The small molecule below binds the protein below.
Small molecule (SMILES): CC(=O)N[C@@H]1[C@@H](O[C@H](C)C(=O)O)[C@H](O)[C@@H](CO)O[C@H]1O

Sequence of chain 1.C:
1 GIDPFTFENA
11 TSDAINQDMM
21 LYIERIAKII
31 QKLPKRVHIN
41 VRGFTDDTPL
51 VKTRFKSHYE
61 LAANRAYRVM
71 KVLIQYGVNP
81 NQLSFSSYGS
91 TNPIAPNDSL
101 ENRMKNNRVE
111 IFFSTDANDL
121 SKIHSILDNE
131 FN

Binding-site contacts:
Ligand atom N2 contacts residue HIS58 of chain 1.C at 3.3 Å (h-bond).
Ligand atom O7 contacts residue SER90 of chain 1.C at 2.9 Å (h-bond).
Ligand atom O5 contacts residue HIS58 of chain 1.C at 4.0 Å.
Ligand atom O7 contacts residue THR91 of chain 1.C at 4.2 Å.
Ligand atom O4 contacts residue HIS58 of chain 1.C at 3.6 Å (h-bond).
Ligand atom C3 contacts residue HIS58 of chain 1.C at 2.9 Å.
Ligand atom O5 contacts residue ASP47 of chain 1.C at 4.3 Å.
Ligand atom C5 contacts residue HIS58 of chain 1.C at 3.5 Å.
Ligand atom O11 contacts residue TYR59 of chain 1.C at 2.7 Å (h-bond).
Ligand atom O7 contacts residue GLY89 of chain 1.C at 3.6 Å.
Ligand atom O11 contacts residue HIS58 of chain 1.C at 2.8 Å (h-bond).
Ligand atom N2 contacts residue SER90 of chain 1.C at 2.7 Å (h-bond).
Ligand atom C8 contacts residue TYR59 of chain 1.C at 3.9 Å (hydrophobic).
Ligand atom C2 contacts residue HIS58 of chain 1.C at 3.3 Å.
Ligand atom C8 contacts residue SER90 of chain 1.C at 4.1 Å.
Ligand atom O7 contacts residue HIS58 of chain 1.C at 4.1 Å.
Ligand atom C7 contacts residue SER90 of chain 1.C at 3.1 Å.
Ligand atom C7 contacts residue TYR59 of chain 1.C at 4.1 Å (hydrophobic).
Ligand atom O10 contacts residue TYR59 of chain 1.C at 3.0 Å.
Ligand atom C1 contacts residue ASP47 of chain 1.C at 4.4 Å.
Ligand atom C10 contacts residue HIS58 of chain 1.C at 3.5 Å.
Ligand atom C1 contacts residue SER90 of chain 1.C at 3.2 Å.
Ligand atom C7 contacts residue HIS58 of chain 1.C at 4.2 Å.
Ligand atom C11 contacts residue SER57 of chain 1.C at 3.4 Å.
Ligand atom O10 contacts residue SER57 of chain 1.C at 4.0 Å.
Ligand atom C2 contacts residue SER90 of chain 1.C at 3.4 Å.
Ligand atom O7 contacts residue TYR88 of chain 1.C at 4.3 Å.
Ligand atom C1 contacts residue HIS58 of chain 1.C at 3.3 Å.
Ligand atom C9 contacts residue HIS58 of chain 1.C at 3.6 Å.
Ligand atom C9 contacts residue SER57 of chain 1.C at 3.7 Å.
Ligand atom O1 contacts residue SER90 of chain 1.C at 2.6 Å (h-bond).
Ligand atom C11 contacts residue LYS56 of chain 1.C at 4.2 Å.
Ligand atom C10 contacts residue SER57 of chain 1.C at 3.5 Å.
Ligand atom O3 contacts residue HIS58 of chain 1.C at 4.0 Å.
Ligand atom O11 contacts residue SER57 of chain 1.C at 3.6 Å.
Ligand atom O1 contacts residue ASP47 of chain 1.C at 3.9 Å.
Ligand atom O7 contacts residue TYR59 of chain 1.C at 3.6 Å.
Ligand atom O6 contacts residue PRO49 of chain 1.C at 4.2 Å.
Ligand atom C4 contacts residue HIS58 of chain 1.C at 3.5 Å.
Ligand atom C10 contacts residue TYR59 of chain 1.C at 3.4 Å (hydrophobic).